Sequence of chain 1.B:
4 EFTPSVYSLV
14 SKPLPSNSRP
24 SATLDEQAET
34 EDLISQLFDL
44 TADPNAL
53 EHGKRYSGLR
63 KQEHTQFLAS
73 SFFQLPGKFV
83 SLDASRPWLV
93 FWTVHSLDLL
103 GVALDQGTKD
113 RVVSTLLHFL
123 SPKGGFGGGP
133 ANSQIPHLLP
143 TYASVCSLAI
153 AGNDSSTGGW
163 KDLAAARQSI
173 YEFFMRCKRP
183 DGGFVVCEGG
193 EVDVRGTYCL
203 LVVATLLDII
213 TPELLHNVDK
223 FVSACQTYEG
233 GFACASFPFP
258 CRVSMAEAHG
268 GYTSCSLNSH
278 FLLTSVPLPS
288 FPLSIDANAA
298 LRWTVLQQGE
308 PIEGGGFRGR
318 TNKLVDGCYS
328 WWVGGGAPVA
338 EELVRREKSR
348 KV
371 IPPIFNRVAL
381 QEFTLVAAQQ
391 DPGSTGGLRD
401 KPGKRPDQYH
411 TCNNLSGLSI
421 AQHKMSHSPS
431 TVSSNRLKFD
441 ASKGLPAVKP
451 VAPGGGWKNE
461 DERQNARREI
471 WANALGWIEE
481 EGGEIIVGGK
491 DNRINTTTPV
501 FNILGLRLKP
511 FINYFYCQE

The protein below binds the small molecule below.
Small molecule (SMILES): O=S(=O)(O)CC(O)CNC1CCCCC1

Binding-site contacts:
Ligand atom CAN contacts residue TYR58 of chain 1.B at 4.2 Å (hydrophobic).
Ligand atom OAD contacts residue GLY489 of chain 1.B at 3.3 Å.
Ligand atom CAG contacts residue ASP491 of chain 1.B at 4.0 Å.
Ligand atom CAM contacts residue ASP491 of chain 1.B at 3.6 Å.
Ligand atom NAL contacts residue ASP491 of chain 1.B at 2.5 Å (salt-bridge).
Ligand atom CAM contacts residue LYS490 of chain 1.B at 4.2 Å.
Ligand atom SAO contacts residue GLY489 of chain 1.B at 4.5 Å.
Ligand atom CAJ contacts residue ASP491 of chain 1.B at 3.4 Å.
Ligand atom CAN contacts residue ASP491 of chain 1.B at 3.6 Å.
Ligand atom OAC contacts residue GLY489 of chain 1.B at 4.1 Å.
Ligand atom CAI contacts residue ASP491 of chain 1.B at 4.0 Å.
Ligand atom CAI contacts residue TYR58 of chain 1.B at 3.1 Å (hydrophobic).
Ligand atom OAB contacts residue LYS490 of chain 1.B at 3.5 Å.
Ligand atom SAO contacts residue LYS490 of chain 1.B at 4.0 Å.
Ligand atom OAC contacts residue ASP491 of chain 1.B at 3.1 Å (salt-bridge).
Ligand atom OAD contacts residue LYS490 of chain 1.B at 2.8 Å (salt-bridge).
Ligand atom OAC contacts residue LYS490 of chain 1.B at 3.5 Å (salt-bridge).
Ligand atom CAH contacts residue ASP491 of chain 1.B at 4.2 Å.
Ligand atom CAG contacts residue TYR58 of chain 1.B at 4.0 Å (hydrophobic).
Ligand atom CAF contacts residue ASP491 of chain 1.B at 4.2 Å.